Sequence of chain 1.O:
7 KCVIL

The small molecule below binds the protein below.
Small molecule (SMILES): CC(C)=CCC/C(C)=C/CC/C(C)=C/CCN(C)CCO[P](=O)(O)OP(=O)(O)O

Sequence of chain 1.F:
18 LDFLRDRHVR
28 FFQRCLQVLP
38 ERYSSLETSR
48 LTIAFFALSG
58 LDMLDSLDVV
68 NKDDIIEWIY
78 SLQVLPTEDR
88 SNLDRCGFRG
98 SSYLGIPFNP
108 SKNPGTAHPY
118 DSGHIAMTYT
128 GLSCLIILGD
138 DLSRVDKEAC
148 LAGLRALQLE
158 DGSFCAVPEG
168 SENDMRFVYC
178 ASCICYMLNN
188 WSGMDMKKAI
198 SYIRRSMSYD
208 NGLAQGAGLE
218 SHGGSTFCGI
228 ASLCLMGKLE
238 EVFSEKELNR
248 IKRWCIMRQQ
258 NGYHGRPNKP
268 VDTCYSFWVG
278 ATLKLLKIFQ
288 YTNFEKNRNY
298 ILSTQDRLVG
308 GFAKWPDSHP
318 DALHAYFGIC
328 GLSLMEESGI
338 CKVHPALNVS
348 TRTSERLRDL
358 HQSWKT

Binding-site contacts:
Ligand atom C1 contacts residue TYR200 of chain 1.E at 3.4 Å (hydrophobic).
Ligand atom C11 contacts residue ARG173 of chain 1.F at 3.6 Å.
Ligand atom O3B contacts residue TYR272 of chain 1.F at 3.3 Å (h-bond).
Ligand atom C12 contacts residue CYS225 of chain 1.F at 3.9 Å (hydrophobic).
Ligand atom C19 contacts residue ASN345 of chain 1.F at 3.9 Å.
Ligand atom O2B contacts residue ARG263 of chain 1.F at 3.2 Å (salt-bridge).
Ligand atom C5 contacts residue VAL9 of chain 1.O at 3.9 Å (hydrophobic).
Ligand atom C20 contacts residue THR127 of chain 1.F at 3.6 Å.
Ligand atom C13 contacts residue ARG173 of chain 1.F at 3.9 Å.
Ligand atom C7 contacts residue GLN212 of chain 1.F at 3.8 Å.
Ligand atom PB contacts residue ARG263 of chain 1.F at 3.5 Å.
Ligand atom C5 contacts residue TYR166 of chain 1.E at 3.6 Å (hydrophobic).
Ligand atom O3A contacts residue ARG263 of chain 1.F at 3.8 Å.
Ligand atom C19 contacts residue TYR126 of chain 1.F at 3.8 Å (hydrophobic).
Ligand atom C6 contacts residue HIS219 of chain 1.F at 3.7 Å.
Ligand atom N3 contacts residue VAL9 of chain 1.O at 3.9 Å.
Ligand atom O1A contacts residue TYR200 of chain 1.E at 3.5 Å (h-bond).
Ligand atom O2B contacts residue TYR272 of chain 1.F at 3.7 Å.
Ligand atom C15 contacts residue TYR176 of chain 1.F at 3.9 Å (hydrophobic).
Ligand atom O1B contacts residue ARG263 of chain 1.F at 3.2 Å (salt-bridge).
Ligand atom C15 contacts residue ARG173 of chain 1.F at 3.9 Å.
Ligand atom C4 contacts residue VAL9 of chain 1.O at 3.7 Å (hydrophobic).
Ligand atom C9 contacts residue TRP275 of chain 1.F at 3.8 Å (hydrophobic).
Ligand atom O1B contacts residue LYS266 of chain 1.F at 2.7 Å (salt-bridge).
Ligand atom C17 contacts residue TYR126 of chain 1.F at 3.9 Å (hydrophobic).
Ligand atom O1A contacts residue LYS198 of chain 1.E at 3.8 Å.
Ligand atom C12 contacts residue ARG173 of chain 1.F at 3.8 Å.
Ligand atom C14 contacts residue ILE10 of chain 1.O at 3.5 Å (hydrophobic).
Ligand atom C2 contacts residue TYR166 of chain 1.E at 3.8 Å (hydrophobic).
Ligand atom O2B contacts residue HIS219 of chain 1.F at 2.7 Å (h-bond).
Ligand atom C10 contacts residue TYR272 of chain 1.F at 3.9 Å (hydrophobic).
Ligand atom N3 contacts residue TYR166 of chain 1.E at 3.9 Å.
Ligand atom C8 contacts residue GLY221 of chain 1.F at 3.9 Å.
Ligand atom O2A contacts residue LYS164 of chain 1.E at 3.1 Å (salt-bridge).
Ligand atom C14 contacts residue ARG173 of chain 1.F at 3.7 Å.
Ligand atom C18 contacts residue TYR126 of chain 1.F at 3.7 Å (hydrophobic).
Ligand atom O1A contacts residue ARG263 of chain 1.F at 3.0 Å (salt-bridge).
Ligand atom C10 contacts residue TRP275 of chain 1.F at 3.5 Å (hydrophobic).
Ligand atom C9 contacts residue GLY221 of chain 1.F at 3.9 Å.
Ligand atom C12 contacts residue TRP275 of chain 1.F at 3.7 Å (hydrophobic).

Sequence of chain 1.E:
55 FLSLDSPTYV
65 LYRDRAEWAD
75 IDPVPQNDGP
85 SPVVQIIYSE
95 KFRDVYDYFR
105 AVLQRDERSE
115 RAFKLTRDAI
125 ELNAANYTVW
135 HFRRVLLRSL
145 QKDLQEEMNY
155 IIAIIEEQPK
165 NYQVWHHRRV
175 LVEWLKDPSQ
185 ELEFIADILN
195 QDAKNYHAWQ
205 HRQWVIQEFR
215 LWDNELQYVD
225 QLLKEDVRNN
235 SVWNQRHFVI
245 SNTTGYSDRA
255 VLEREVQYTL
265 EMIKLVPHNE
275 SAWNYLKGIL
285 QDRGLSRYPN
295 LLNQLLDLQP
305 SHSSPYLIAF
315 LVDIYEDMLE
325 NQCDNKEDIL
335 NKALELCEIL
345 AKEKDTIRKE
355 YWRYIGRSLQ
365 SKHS